This protein binds this small molecule.
Small molecule (SMILES): CC(C)[C@@H]1NC(=O)[C@@H](NC(=O)[C@H](Cc2ccc(O)cc2)NC(=O)[C@@H]2CCCN2C(=O)[C@H](C)N)CSSC[C@@H](C(=O)O)NC(=O)[C@H](CO)NC(=O)[C@H](CC2=CN=C3C=CC=CC23)NC(=O)[C@H](CO)NC(=O)CNC(=O)[C@H](CCCN=C(N)N)NC(=O)[C@H](Cc2ccc(O)cc2)NC1=O

Sequence of chain 1.D:
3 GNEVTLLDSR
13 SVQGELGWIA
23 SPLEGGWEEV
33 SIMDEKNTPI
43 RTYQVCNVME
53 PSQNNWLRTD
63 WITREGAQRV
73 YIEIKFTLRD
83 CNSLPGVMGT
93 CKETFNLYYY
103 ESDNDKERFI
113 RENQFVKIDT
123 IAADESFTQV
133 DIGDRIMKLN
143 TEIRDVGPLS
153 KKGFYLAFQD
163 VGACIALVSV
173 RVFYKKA

Binding-site contacts:
Ligand atom O contacts residue ARG137 of chain 1.D at 2.7 Å (salt-bridge).
Ligand atom SG contacts residue LEU86 of chain 1.D at 3.5 Å.
Ligand atom CD1 contacts residue ILE34 of chain 1.D at 3.9 Å (hydrophobic).
Ligand atom CA contacts residue GLN46 of chain 1.D at 3.8 Å.
Ligand atom CZ contacts residue THR79 of chain 1.D at 3.8 Å.
Ligand atom CA contacts residue ARG137 of chain 1.D at 3.5 Å.
Ligand atom C contacts residue ILE34 of chain 1.D at 3.4 Å (hydrophobic).
Ligand atom CE2 contacts residue THR79 of chain 1.D at 3.8 Å.
Ligand atom CA contacts residue CYS48 of chain 1.D at 3.9 Å (hydrophobic).
Ligand atom CG contacts residue ARG81 of chain 1.D at 3.4 Å.
Ligand atom N contacts residue CYS48 of chain 1.D at 3.1 Å (h-bond).
Ligand atom C contacts residue ASN49 of chain 1.D at 3.7 Å.
Ligand atom N contacts residue ASN49 of chain 1.D at 3.2 Å (h-bond).
Ligand atom OH contacts residue MET139 of chain 1.D at 3.1 Å.
Ligand atom CB contacts residue CYS48 of chain 1.D at 3.7 Å (hydrophobic).
Ligand atom OG contacts residue ARG137 of chain 1.D at 3.8 Å.
Ligand atom O contacts residue ILE34 of chain 1.D at 3.6 Å.
Ligand atom C contacts residue ARG137 of chain 1.D at 3.4 Å.
Ligand atom O contacts residue GLN46 of chain 1.D at 2.8 Å (h-bond).
Ligand atom C contacts residue GLN46 of chain 1.D at 3.9 Å.
Ligand atom O contacts residue CYS48 of chain 1.D at 3.8 Å.
Ligand atom N contacts residue CYS48 of chain 1.D at 3.7 Å.
Ligand atom CA contacts residue MET139 of chain 1.D at 3.7 Å (hydrophobic).
Ligand atom N contacts residue GLN46 of chain 1.D at 3.0 Å (h-bond).
Ligand atom O contacts residue ILE34 of chain 1.D at 3.1 Å.
Ligand atom CB contacts residue GLN46 of chain 1.D at 3.8 Å.
Ligand atom N contacts residue ARG137 of chain 1.D at 3.8 Å.
Ligand atom CB contacts residue ARG81 of chain 1.D at 3.4 Å.
Ligand atom N contacts residue ARG137 of chain 1.D at 3.8 Å.
Ligand atom CD2 contacts residue ARG81 of chain 1.D at 3.8 Å.
Ligand atom CZ contacts residue PRO87 of chain 1.D at 3.7 Å (hydrophobic).
Ligand atom NE1 contacts residue THR79 of chain 1.D at 3.4 Å (h-bond).
Ligand atom CE1 contacts residue MET139 of chain 1.D at 3.7 Å (hydrophobic).
Ligand atom O contacts residue ASN49 of chain 1.D at 3.7 Å.
Ligand atom CD1 contacts residue ARG81 of chain 1.D at 3.7 Å.
Ligand atom CD2 contacts residue THR79 of chain 1.D at 3.8 Å.
Ligand atom CE2 contacts residue PRO87 of chain 1.D at 3.4 Å (hydrophobic).
Ligand atom SG contacts residue ARG81 of chain 1.D at 3.2 Å (salt-bridge).
Ligand atom CZ2 contacts residue THR79 of chain 1.D at 3.4 Å.
Ligand atom CA contacts residue ILE34 of chain 1.D at 3.7 Å (hydrophobic).